The protein below binds the small molecule below.
Small molecule (SMILES): CC(=O)N[C@H]1[C@H](O[C@H]2[C@H](O)[C@@H](NC(C)=O)CO[C@@H]2CO)O[C@H](CO)[C@@H](O)[C@@H]1O

Sequence of chain 1.C:
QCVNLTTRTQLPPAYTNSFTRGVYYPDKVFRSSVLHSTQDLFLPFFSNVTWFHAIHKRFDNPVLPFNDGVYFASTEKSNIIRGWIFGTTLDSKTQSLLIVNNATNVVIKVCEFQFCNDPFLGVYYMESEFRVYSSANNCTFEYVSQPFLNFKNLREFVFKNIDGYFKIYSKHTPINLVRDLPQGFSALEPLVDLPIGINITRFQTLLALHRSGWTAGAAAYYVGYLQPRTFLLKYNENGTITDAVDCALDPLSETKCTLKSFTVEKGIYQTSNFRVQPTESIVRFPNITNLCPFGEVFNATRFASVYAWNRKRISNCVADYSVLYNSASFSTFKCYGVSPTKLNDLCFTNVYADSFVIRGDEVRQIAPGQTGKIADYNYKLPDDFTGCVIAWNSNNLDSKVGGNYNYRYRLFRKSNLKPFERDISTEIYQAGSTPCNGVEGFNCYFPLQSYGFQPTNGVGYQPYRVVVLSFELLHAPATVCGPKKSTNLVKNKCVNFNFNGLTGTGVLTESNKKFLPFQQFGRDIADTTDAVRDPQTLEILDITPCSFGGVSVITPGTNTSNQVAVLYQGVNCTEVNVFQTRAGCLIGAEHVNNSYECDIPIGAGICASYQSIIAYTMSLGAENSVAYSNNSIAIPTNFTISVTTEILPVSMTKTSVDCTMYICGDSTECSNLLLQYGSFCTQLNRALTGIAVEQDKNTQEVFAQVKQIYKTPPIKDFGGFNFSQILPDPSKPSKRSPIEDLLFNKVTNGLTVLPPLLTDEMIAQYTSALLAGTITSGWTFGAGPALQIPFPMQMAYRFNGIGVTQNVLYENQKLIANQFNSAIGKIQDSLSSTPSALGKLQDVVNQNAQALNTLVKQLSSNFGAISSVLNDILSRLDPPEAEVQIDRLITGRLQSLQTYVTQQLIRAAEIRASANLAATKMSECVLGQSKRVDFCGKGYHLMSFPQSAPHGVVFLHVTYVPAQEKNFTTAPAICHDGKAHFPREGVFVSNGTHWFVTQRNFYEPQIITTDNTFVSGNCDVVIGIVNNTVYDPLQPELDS

Binding-site contacts:
Ligand atom O5 contacts residue ASN1134 of chain 1.C at 2.4 Å (h-bond).
Ligand atom C2 contacts residue ASN1134 of chain 1.C at 2.5 Å.
Ligand atom C7 contacts residue ASN1134 of chain 1.C at 3.5 Å.
Ligand atom C5 contacts residue ASN1134 of chain 1.C at 3.7 Å.
Ligand atom O7 contacts residue ASN1134 of chain 1.C at 3.6 Å (h-bond).
Ligand atom C4 contacts residue ASN1134 of chain 1.C at 4.2 Å.
Ligand atom C3 contacts residue ASN1134 of chain 1.C at 3.8 Å.
Ligand atom C1 contacts residue ASN1134 of chain 1.C at 1.4 Å.
Ligand atom N2 contacts residue ASN1134 of chain 1.C at 2.9 Å (h-bond).